Binding-site contacts:
Ligand atom O4 contacts residue PHE340 of chain 1.A at 4.4 Å.
Ligand atom O3 contacts residue ASN350 of chain 1.A at 3.8 Å.
Ligand atom N2 contacts residue ASP339 of chain 1.A at 3.7 Å.
Ligand atom C1 contacts residue ASP339 of chain 1.A at 3.9 Å.
Ligand atom C2 contacts residue ASN350 of chain 1.A at 4.2 Å.
Ligand atom N3 contacts residue TRP338 of chain 1.A at 4.5 Å.
Ligand atom O3 contacts residue ASN374 of chain 1.A at 3.7 Å.
Ligand atom C2 contacts residue TRP338 of chain 1.A at 4.3 Å (hydrophobic).
Ligand atom O5 contacts residue PHE340 of chain 1.A at 2.7 Å (h-bond).
Ligand atom C4 contacts residue ASP339 of chain 1.A at 4.0 Å.
Ligand atom O2 contacts residue HIS337 of chain 1.A at 4.4 Å.
Ligand atom N2 contacts residue TRP338 of chain 1.A at 4.3 Å.
Ligand atom O4 contacts residue TRP338 of chain 1.A at 4.1 Å.
Ligand atom O5 contacts residue ASP339 of chain 1.A at 3.1 Å (salt-bridge).
Ligand atom O4 contacts residue ASP339 of chain 1.A at 3.1 Å (salt-bridge).
Ligand atom O3 contacts residue HIS337 of chain 1.A at 3.6 Å.
Ligand atom C2 contacts residue ASP353 of chain 1.A at 3.4 Å.
Ligand atom O5 contacts residue HIS337 of chain 1.A at 2.7 Å (h-bond).
Ligand atom O2 contacts residue ASN350 of chain 1.A at 3.6 Å (h-bond).
Ligand atom O2 contacts residue TRP338 of chain 1.A at 3.4 Å.
Ligand atom N1 contacts residue TRP338 of chain 1.A at 4.3 Å.
Ligand atom C1 contacts residue TRP338 of chain 1.A at 3.9 Å (hydrophobic).
Ligand atom C5 contacts residue PHE340 of chain 1.A at 3.4 Å (hydrophobic).
Ligand atom O3 contacts residue TYR375 of chain 1.A at 3.9 Å.
Ligand atom C5 contacts residue ASP339 of chain 1.A at 3.7 Å.
Ligand atom N3 contacts residue ASP339 of chain 1.A at 3.2 Å (salt-bridge).
Ligand atom O5 contacts residue TRP338 of chain 1.A at 3.5 Å.
Ligand atom C3 contacts residue HIS337 of chain 1.A at 3.9 Å.
Ligand atom C3 contacts residue ASP353 of chain 1.A at 3.3 Å.
Ligand atom O3 contacts residue ASP353 of chain 1.A at 2.6 Å (salt-bridge).
Ligand atom O2 contacts residue ARG336 of chain 1.A at 4.2 Å.
Ligand atom C5 contacts residue TRP338 of chain 1.A at 4.5 Å (hydrophobic).
Ligand atom C5 contacts residue HIS337 of chain 1.A at 3.4 Å.
Ligand atom C4 contacts residue HIS337 of chain 1.A at 4.2 Å.
Ligand atom O2 contacts residue ASP353 of chain 1.A at 2.4 Å (salt-bridge).

The protein below binds the small molecule below.
Small molecule (SMILES): [N-]=[N+]=N[C@@H]1O[C@@H](CO)[C@H](O)[C@H]1O

Sequence of chain 1.A:
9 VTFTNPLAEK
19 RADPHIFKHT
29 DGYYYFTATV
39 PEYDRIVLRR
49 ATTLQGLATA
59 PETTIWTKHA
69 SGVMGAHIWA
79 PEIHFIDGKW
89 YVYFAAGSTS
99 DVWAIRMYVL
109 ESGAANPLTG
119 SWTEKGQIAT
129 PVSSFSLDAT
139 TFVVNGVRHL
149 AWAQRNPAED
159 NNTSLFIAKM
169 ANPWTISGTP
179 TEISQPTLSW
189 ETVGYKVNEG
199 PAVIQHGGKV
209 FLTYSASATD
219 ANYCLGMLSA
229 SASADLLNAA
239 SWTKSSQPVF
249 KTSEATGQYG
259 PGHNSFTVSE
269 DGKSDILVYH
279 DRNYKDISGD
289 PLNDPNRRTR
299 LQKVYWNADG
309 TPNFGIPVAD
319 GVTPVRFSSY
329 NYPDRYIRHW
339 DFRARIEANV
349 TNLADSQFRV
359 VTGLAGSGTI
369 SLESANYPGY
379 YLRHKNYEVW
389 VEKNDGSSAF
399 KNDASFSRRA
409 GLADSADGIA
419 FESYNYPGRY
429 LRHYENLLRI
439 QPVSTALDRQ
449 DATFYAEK